Binding-site contacts:
Ligand atom OAD contacts residue ASP127 of chain 1.B at 2.8 Å (salt-bridge).
Ligand atom CAK contacts residue TRP381 of chain 1.B at 3.9 Å (hydrophobic).
Ligand atom OAD contacts residue TRP179 of chain 1.B at 2.9 Å (h-bond).
Ligand atom CAH contacts residue CYS342 of chain 1.B at 3.9 Å (hydrophobic).
Ligand atom OAB contacts residue GLU235 of chain 1.B at 3.6 Å (salt-bridge).
Ligand atom OAA contacts residue VAL398 of chain 1.B at 3.5 Å.
Ligand atom CAJ contacts residue GLU340 of chain 1.B at 4.1 Å.
Ligand atom OAD contacts residue PHE246 of chain 1.B at 3.5 Å.
Ligand atom OAC contacts residue ASP127 of chain 1.B at 2.6 Å (salt-bridge).
Ligand atom OAA contacts residue CYS342 of chain 1.B at 3.5 Å (h-bond).
Ligand atom CAE contacts residue CYS342 of chain 1.B at 4.0 Å (hydrophobic).
Ligand atom CAI contacts residue GLU340 of chain 1.B at 3.4 Å.
Ligand atom CAE contacts residue TYR313 of chain 1.B at 4.0 Å (hydrophobic).
Ligand atom OAC contacts residue PHE128 of chain 1.B at 3.2 Å.
Ligand atom CAF contacts residue GLU235 of chain 1.B at 2.9 Å.
Ligand atom NAG contacts residue GLU340 of chain 1.B at 3.6 Å.
Ligand atom CAK contacts residue ASP127 of chain 1.B at 3.9 Å.
Ligand atom OAB contacts residue GLU340 of chain 1.B at 3.1 Å (salt-bridge).
Ligand atom OAC contacts residue ASN396 of chain 1.B at 4.0 Å.
Ligand atom CAH contacts residue TRP381 of chain 1.B at 3.4 Å (hydrophobic).
Ligand atom OAB contacts residue TRP179 of chain 1.B at 3.6 Å.
Ligand atom CAH contacts residue GLU340 of chain 1.B at 3.5 Å.
Ligand atom CAJ contacts residue ASP127 of chain 1.B at 3.5 Å.
Ligand atom OAD contacts residue TRP381 of chain 1.B at 3.6 Å.
Ligand atom CAI contacts residue PHE246 of chain 1.B at 4.1 Å (hydrophobic).
Ligand atom OAA contacts residue ASN396 of chain 1.B at 4.1 Å.
Ligand atom CAJ contacts residue PHE246 of chain 1.B at 4.1 Å (hydrophobic).
Ligand atom CAE contacts residue GLU340 of chain 1.B at 3.4 Å.
Ligand atom CAK contacts residue PHE246 of chain 1.B at 4.2 Å (hydrophobic).
Ligand atom CAJ contacts residue ASN396 of chain 1.B at 4.1 Å.
Ligand atom CAI contacts residue ASN234 of chain 1.B at 4.1 Å.
Ligand atom CAJ contacts residue TRP381 of chain 1.B at 3.6 Å (hydrophobic).
Ligand atom OAA contacts residue TRP381 of chain 1.B at 3.7 Å.
Ligand atom NAG contacts residue GLU235 of chain 1.B at 4.0 Å.
Ligand atom OAB contacts residue ASN234 of chain 1.B at 2.9 Å (h-bond).
Ligand atom CAK contacts residue GLU340 of chain 1.B at 3.5 Å.
Ligand atom CAK contacts residue TRP179 of chain 1.B at 4.1 Å (hydrophobic).
Ligand atom CAF contacts residue GLU340 of chain 1.B at 3.1 Å.
Ligand atom OAC contacts residue TRP381 of chain 1.B at 3.0 Å (h-bond).
Ligand atom CAI contacts residue GLU235 of chain 1.B at 3.9 Å.

The protein below binds the small molecule below.
Small molecule (SMILES): O[C@H]1[C@H](O)[C@@H](O)CNC[C@@H]1O

Sequence of chain 1.B:
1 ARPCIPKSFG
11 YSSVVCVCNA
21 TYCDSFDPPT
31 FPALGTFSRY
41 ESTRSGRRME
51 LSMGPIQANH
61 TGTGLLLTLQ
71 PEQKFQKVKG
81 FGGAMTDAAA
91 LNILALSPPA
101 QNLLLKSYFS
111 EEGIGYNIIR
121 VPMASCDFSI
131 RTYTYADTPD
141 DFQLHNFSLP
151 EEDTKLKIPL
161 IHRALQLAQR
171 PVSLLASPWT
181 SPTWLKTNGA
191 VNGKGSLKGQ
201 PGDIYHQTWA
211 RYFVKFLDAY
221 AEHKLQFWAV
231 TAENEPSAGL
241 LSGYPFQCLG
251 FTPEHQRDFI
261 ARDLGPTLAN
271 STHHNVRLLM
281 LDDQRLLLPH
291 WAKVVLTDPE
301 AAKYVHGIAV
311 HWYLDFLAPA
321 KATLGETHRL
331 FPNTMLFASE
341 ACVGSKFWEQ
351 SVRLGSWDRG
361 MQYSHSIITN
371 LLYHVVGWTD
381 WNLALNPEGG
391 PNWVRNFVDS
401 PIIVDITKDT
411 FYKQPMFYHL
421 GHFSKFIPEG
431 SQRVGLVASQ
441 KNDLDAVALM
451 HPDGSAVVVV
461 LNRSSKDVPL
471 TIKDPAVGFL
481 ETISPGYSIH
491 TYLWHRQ